Sequence of chain 1.A:
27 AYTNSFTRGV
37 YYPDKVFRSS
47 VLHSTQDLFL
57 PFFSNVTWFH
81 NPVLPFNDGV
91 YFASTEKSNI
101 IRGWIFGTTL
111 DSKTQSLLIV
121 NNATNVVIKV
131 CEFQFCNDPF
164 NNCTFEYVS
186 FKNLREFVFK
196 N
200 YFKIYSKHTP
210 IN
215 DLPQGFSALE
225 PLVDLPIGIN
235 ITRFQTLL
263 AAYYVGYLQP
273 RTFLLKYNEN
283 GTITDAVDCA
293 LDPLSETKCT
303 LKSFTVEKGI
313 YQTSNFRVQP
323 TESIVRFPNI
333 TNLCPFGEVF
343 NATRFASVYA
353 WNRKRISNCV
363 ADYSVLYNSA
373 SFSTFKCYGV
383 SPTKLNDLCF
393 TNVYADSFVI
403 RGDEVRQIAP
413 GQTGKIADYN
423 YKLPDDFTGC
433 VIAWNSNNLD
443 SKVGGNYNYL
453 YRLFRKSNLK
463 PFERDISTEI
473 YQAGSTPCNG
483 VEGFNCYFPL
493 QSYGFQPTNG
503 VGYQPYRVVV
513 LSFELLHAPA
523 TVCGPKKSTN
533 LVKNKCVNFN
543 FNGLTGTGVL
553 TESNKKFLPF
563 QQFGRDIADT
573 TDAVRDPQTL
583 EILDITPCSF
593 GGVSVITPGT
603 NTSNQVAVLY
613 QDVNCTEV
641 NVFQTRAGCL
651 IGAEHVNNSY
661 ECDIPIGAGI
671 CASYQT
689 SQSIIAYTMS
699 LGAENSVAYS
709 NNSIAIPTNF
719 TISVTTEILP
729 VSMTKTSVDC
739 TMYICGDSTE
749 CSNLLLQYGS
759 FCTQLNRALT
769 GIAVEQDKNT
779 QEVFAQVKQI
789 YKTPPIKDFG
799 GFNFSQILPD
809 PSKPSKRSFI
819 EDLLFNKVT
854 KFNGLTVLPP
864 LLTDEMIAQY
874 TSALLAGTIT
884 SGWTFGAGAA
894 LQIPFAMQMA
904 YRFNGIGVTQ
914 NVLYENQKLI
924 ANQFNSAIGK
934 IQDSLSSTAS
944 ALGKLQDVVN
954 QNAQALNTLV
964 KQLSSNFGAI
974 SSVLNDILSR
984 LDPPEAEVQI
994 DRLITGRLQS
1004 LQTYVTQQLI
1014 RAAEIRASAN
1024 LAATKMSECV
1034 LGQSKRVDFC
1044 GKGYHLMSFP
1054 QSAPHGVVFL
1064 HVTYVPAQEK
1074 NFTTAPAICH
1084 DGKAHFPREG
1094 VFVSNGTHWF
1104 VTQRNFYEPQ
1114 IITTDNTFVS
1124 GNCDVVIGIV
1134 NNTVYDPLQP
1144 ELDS

Binding-site contacts:
Ligand atom C4 contacts residue ASN709 of chain 1.B at 4.2 Å.
Ligand atom C8 contacts residue ILE1130 of chain 1.B at 4.0 Å (hydrophobic).
Ligand atom C2 contacts residue ASP796 of chain 1.A at 4.2 Å.
Ligand atom N2 contacts residue ASN709 of chain 1.B at 2.9 Å (h-bond).
Ligand atom O7 contacts residue ILE1130 of chain 1.B at 4.4 Å.
Ligand atom C3 contacts residue ASN709 of chain 1.B at 3.8 Å.
Ligand atom O7 contacts residue ASN709 of chain 1.B at 4.1 Å.
Ligand atom C5 contacts residue ASN709 of chain 1.B at 3.7 Å.
Ligand atom C7 contacts residue ASN709 of chain 1.B at 3.7 Å.
Ligand atom O5 contacts residue ASN709 of chain 1.B at 2.4 Å (h-bond).
Ligand atom C8 contacts residue GLY1131 of chain 1.B at 3.5 Å.
Ligand atom O5 contacts residue ASP796 of chain 1.A at 3.5 Å (salt-bridge).
Ligand atom C2 contacts residue ASN709 of chain 1.B at 2.5 Å.
Ligand atom C1 contacts residue ASN709 of chain 1.B at 1.4 Å.
Ligand atom C1 contacts residue ASP796 of chain 1.A at 3.5 Å.

This small molecule binds to this protein.
Small molecule (SMILES): CC(=O)N[C@@H]1[C@@H](O)[C@H](O)[C@@H](CO)O[C@H]1O

Sequence of chain 1.B:
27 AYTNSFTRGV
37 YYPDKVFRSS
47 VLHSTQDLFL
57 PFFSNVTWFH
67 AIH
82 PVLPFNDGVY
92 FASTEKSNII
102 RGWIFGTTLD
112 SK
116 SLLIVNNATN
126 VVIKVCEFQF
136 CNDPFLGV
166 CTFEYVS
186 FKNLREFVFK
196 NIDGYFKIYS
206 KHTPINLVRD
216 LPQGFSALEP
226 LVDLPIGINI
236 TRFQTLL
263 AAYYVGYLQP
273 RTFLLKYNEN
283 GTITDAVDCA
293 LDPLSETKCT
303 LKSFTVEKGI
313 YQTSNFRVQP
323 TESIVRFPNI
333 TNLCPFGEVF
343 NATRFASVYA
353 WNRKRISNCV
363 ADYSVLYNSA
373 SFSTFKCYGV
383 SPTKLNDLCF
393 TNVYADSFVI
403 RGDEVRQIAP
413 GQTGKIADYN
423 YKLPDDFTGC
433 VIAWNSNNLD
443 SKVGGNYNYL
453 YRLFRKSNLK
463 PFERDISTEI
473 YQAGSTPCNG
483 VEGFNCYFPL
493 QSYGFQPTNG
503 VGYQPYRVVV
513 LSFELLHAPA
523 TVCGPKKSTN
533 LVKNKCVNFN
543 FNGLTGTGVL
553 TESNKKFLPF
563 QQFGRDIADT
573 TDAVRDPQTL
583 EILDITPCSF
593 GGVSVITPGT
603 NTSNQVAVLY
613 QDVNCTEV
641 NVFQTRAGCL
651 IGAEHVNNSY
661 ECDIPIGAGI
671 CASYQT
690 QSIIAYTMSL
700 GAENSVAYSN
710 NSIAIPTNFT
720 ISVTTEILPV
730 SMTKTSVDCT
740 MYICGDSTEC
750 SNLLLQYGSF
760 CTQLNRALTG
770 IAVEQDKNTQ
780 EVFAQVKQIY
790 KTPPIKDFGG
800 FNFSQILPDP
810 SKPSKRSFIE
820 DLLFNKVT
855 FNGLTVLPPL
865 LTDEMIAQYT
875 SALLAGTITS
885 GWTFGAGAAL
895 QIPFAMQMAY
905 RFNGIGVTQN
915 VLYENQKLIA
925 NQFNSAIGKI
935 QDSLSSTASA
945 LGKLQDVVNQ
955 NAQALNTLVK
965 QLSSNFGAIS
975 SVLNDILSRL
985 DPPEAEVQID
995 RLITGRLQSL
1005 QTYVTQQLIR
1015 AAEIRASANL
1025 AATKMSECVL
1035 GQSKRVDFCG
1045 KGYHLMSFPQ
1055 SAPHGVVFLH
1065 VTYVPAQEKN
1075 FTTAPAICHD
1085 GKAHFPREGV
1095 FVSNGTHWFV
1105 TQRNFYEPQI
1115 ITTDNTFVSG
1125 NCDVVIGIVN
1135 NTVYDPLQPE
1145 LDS